The small molecule below binds the protein below.
Small molecule (SMILES): CC(=O)N[C@H]1[C@H](O[C@H]2[C@H](O)[C@@H](NC(C)=O)CO[C@@H]2CO)O[C@H](CO)[C@@H](O)[C@@H]1O

Binding-site contacts:
Ligand atom O7 contacts residue ASN214 of chain 1.A at 3.7 Å.
Ligand atom O7 contacts residue SER216 of chain 1.A at 2.9 Å (h-bond).
Ligand atom C1 contacts residue ASN214 of chain 1.A at 1.4 Å.
Ligand atom O6 contacts residue LEU223 of chain 1.A at 4.4 Å.
Ligand atom O5 contacts residue ASN214 of chain 1.A at 2.3 Å (h-bond).
Ligand atom C8 contacts residue ASN214 of chain 1.A at 3.1 Å.
Ligand atom C1 contacts residue SER216 of chain 1.A at 3.5 Å.
Ligand atom C2 contacts residue ASN214 of chain 1.A at 2.4 Å.
Ligand atom N2 contacts residue SER216 of chain 1.A at 4.3 Å.
Ligand atom O7 contacts residue LEU215 of chain 1.A at 3.6 Å.
Ligand atom C2 contacts residue SER216 of chain 1.A at 3.5 Å.
Ligand atom N2 contacts residue ASN214 of chain 1.A at 2.9 Å (h-bond).
Ligand atom C6 contacts residue LEU223 of chain 1.A at 4.2 Å (hydrophobic).
Ligand atom C5 contacts residue ASN214 of chain 1.A at 3.7 Å.
Ligand atom C4 contacts residue ASN214 of chain 1.A at 4.2 Å.
Ligand atom C8 contacts residue LEU215 of chain 1.A at 3.9 Å (hydrophobic).
Ligand atom C3 contacts residue ASN214 of chain 1.A at 3.7 Å.
Ligand atom C7 contacts residue LEU215 of chain 1.A at 3.9 Å (hydrophobic).
Ligand atom O5 contacts residue SER216 of chain 1.A at 3.6 Å (h-bond).
Ligand atom C7 contacts residue SER216 of chain 1.A at 3.8 Å.
Ligand atom C7 contacts residue ASN214 of chain 1.A at 3.1 Å.

Sequence of chain 1.A:
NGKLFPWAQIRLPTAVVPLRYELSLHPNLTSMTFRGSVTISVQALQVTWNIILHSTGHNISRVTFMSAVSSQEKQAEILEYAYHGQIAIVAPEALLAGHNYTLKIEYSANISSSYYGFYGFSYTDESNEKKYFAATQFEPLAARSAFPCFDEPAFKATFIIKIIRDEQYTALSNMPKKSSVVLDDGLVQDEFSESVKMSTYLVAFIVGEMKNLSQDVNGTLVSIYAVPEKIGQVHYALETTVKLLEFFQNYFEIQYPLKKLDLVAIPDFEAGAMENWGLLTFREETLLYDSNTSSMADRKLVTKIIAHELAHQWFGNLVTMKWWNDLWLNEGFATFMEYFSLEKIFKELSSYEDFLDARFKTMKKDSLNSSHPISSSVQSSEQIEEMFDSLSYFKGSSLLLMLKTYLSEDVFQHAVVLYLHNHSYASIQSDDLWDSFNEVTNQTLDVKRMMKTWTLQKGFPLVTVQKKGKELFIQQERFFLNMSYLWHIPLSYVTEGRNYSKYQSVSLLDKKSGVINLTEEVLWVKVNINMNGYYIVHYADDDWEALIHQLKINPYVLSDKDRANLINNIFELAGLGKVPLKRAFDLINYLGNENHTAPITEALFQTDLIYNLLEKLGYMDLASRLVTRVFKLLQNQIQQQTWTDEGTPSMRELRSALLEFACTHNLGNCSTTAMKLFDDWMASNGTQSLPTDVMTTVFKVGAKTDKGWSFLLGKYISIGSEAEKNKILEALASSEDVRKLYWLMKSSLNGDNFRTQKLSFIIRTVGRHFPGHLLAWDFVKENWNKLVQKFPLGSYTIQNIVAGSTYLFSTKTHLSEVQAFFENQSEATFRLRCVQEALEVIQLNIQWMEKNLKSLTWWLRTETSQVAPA